Binding-site contacts:
Ligand atom FAD contacts residue LEU23 of chain 14.A at 3.5 Å.
Ligand atom CAJ contacts residue DFE1 of chain 14.I at 0.8 Å.
Ligand atom CAA contacts residue SER26 of chain 11.A at 1.5 Å.
Ligand atom FAB contacts residue DFE1 of chain 14.I at 1.6 Å.
Ligand atom FAC contacts residue DFE1 of chain 14.I at 1.7 Å.
Ligand atom FAD contacts residue LEU80 of chain 14.A at 3.6 Å.
Ligand atom FAE contacts residue ARG58 of chain 14.A at 4.3 Å.
Ligand atom FAF contacts residue SER26 of chain 14.A at 4.2 Å.
Ligand atom FAB contacts residue TYR27 of chain 11.A at 3.4 Å.
Ligand atom CAI contacts residue LEU23 of chain 11.A at 4.1 Å (hydrophobic).
Ligand atom CAI contacts residue SER26 of chain 11.A at 2.8 Å.
Ligand atom FAC contacts residue SER26 of chain 11.A at 3.3 Å.
Ligand atom CAA contacts residue ARG58 of chain 11.A at 3.9 Å.
Ligand atom FAE contacts residue SER26 of chain 14.A at 3.3 Å.
Ligand atom FAF contacts residue LEU23 of chain 11.A at 4.3 Å.
Ligand atom CAI contacts residue DFE1 of chain 14.I at 1.4 Å.
Ligand atom FAD contacts residue TYR27 of chain 14.A at 4.4 Å.
Ligand atom FAD contacts residue DFE1 of chain 14.I at 1.4 Å.
Ligand atom CAA contacts residue DFE1 of chain 14.I at 1.9 Å.
Ligand atom FAF contacts residue TYR27 of chain 14.A at 4.1 Å.
Ligand atom FAB contacts residue SER26 of chain 11.A at 3.2 Å.
Ligand atom CAA contacts residue TYR27 of chain 11.A at 3.9 Å (hydrophobic).
Ligand atom FAF contacts residue DFE1 of chain 14.I at 1.3 Å.
Ligand atom CAJ contacts residue SER26 of chain 14.A at 4.2 Å.
Ligand atom OAH contacts residue DFE1 of chain 14.I at 0.8 Å.
Ligand atom CAA contacts residue LEU23 of chain 11.A at 4.3 Å (hydrophobic).
Ligand atom CAA contacts residue ALA54 of chain 11.A at 4.1 Å (hydrophobic).
Ligand atom CAG contacts residue DFE1 of chain 14.I at 1.0 Å.
Ligand atom CAI contacts residue TYR27 of chain 11.A at 3.6 Å (hydrophobic).
Ligand atom CAG contacts residue LEU23 of chain 11.A at 4.2 Å (hydrophobic).
Ligand atom FAC contacts residue LEU23 of chain 11.A at 2.9 Å.
Ligand atom FAB contacts residue LEU30 of chain 11.A at 4.0 Å.
Ligand atom OAH contacts residue SER26 of chain 11.A at 3.9 Å.
Ligand atom FAC contacts residue TYR27 of chain 11.A at 2.9 Å.
Ligand atom FAE contacts residue LEU23 of chain 14.A at 4.3 Å.
Ligand atom FAE contacts residue DFE1 of chain 14.I at 1.1 Å.

This small molecule binds to this protein.
Small molecule (SMILES): CC(F)(F)OCC(F)(F)F

Sequence of chain 11.A:
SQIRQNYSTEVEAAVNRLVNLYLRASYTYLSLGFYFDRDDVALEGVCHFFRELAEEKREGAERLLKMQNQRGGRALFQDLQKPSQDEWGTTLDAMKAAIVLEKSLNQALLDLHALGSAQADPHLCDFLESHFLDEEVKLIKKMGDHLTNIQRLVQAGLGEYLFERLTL

Sequence of chain 14.A:
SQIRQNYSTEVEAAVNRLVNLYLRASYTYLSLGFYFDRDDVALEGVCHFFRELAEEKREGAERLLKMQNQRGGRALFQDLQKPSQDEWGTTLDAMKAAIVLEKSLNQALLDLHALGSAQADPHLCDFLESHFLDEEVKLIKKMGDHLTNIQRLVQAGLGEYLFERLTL